The small molecule below binds the protein below.
Small molecule (SMILES): CC(=O)N[C@@H]1[C@@H](O)[C@H](O)[C@@H](CO)O[C@H]1O

Sequence of chain 3.A:
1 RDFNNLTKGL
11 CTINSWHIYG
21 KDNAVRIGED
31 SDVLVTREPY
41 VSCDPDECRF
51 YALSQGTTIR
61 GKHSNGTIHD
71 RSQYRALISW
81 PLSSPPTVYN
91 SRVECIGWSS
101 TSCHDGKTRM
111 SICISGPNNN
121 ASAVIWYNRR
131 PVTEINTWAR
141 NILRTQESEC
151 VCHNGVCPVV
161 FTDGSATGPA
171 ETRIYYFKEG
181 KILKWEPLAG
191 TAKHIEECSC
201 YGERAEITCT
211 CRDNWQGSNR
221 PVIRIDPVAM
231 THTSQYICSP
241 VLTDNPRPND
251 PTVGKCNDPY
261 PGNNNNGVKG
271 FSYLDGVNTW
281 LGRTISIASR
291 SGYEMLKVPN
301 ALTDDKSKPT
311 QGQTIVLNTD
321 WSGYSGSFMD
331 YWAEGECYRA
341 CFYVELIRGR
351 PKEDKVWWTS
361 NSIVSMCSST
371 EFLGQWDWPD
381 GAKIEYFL

Binding-site contacts:
Ligand atom C5 contacts residue ASN154 of chain 3.A at 3.4 Å.
Ligand atom C1 contacts residue ASN5 of chain 3.A at 1.6 Å.
Ligand atom C2 contacts residue ASN5 of chain 3.A at 2.7 Å.
Ligand atom C1 contacts residue ASN154 of chain 3.A at 4.1 Å.
Ligand atom C4 contacts residue NAG1 of chain 3.M at 2.9 Å.
Ligand atom O5 contacts residue ASN5 of chain 3.A at 2.2 Å (h-bond).
Ligand atom C3 contacts residue NAG1 of chain 3.M at 3.6 Å.
Ligand atom C7 contacts residue ASP2 of chain 3.A at 3.9 Å.
Ligand atom C1 contacts residue PHE3 of chain 3.A at 3.7 Å (hydrophobic).
Ligand atom C4 contacts residue ASN5 of chain 3.A at 4.2 Å.
Ligand atom O3 contacts residue ASP2 of chain 3.A at 3.3 Å.
Ligand atom O3 contacts residue NAG1 of chain 3.M at 2.9 Å (h-bond).
Ligand atom N2 contacts residue ASN5 of chain 3.A at 3.2 Å (h-bond).
Ligand atom C5 contacts residue ASN5 of chain 3.A at 3.5 Å.
Ligand atom O4 contacts residue NAG1 of chain 3.M at 1.8 Å.
Ligand atom C8 contacts residue PHE3 of chain 3.A at 3.5 Å (hydrophobic).
Ligand atom O7 contacts residue ASN5 of chain 3.A at 4.3 Å.
Ligand atom N2 contacts residue PHE3 of chain 3.A at 2.8 Å (h-bond).
Ligand atom O5 contacts residue ASN154 of chain 3.A at 3.9 Å.
Ligand atom O4 contacts residue ASN154 of chain 3.A at 4.4 Å.
Ligand atom C4 contacts residue ASN154 of chain 3.A at 4.4 Å.
Ligand atom C2 contacts residue PHE3 of chain 3.A at 3.8 Å (hydrophobic).
Ligand atom C5 contacts residue NAG1 of chain 3.M at 4.0 Å.
Ligand atom C6 contacts residue NAG1 of chain 3.M at 3.8 Å.
Ligand atom C3 contacts residue ASN5 of chain 3.A at 3.9 Å.
Ligand atom C7 contacts residue ASN5 of chain 3.A at 4.0 Å.
Ligand atom C7 contacts residue PHE3 of chain 3.A at 3.6 Å (hydrophobic).
Ligand atom C3 contacts residue PHE3 of chain 3.A at 4.3 Å (hydrophobic).
Ligand atom O6 contacts residue NAG1 of chain 3.M at 3.7 Å.
Ligand atom C8 contacts residue ASP2 of chain 3.A at 3.7 Å.
Ligand atom C3 contacts residue ASP2 of chain 3.A at 4.2 Å.
Ligand atom N2 contacts residue ASP2 of chain 3.A at 3.8 Å.
Ligand atom C6 contacts residue ASN154 of chain 3.A at 3.9 Å.